This small molecule binds to this protein.
Small molecule (SMILES): CC(=O)N[C@H]1[C@H](O[C@H]2[C@H](O)[C@@H](NC(C)=O)CO[C@@H]2CO)O[C@H](CO)[C@@H](O[C@@H]2O[C@H](CO[C@H]3O[C@H](CO[C@H]4O[C@H](CO)[C@@H](O)[C@H](O)[C@@H]4O)[C@@H](O)[C@H](O[C@H]4O[C@H](CO)[C@@H](O)[C@H](O)[C@@H]4O)[C@@H]3O)[C@@H](O)[C@H](O[C@H]3O[C@H](CO)[C@@H](O)[C@H](O)[C@@H]3O[C@H]3O[C@H](CO)[C@@H](O)[C@H](O)[C@@H]3O[C@H]3O[C@H](CO)[C@@H](O)[C@H](O)[C@@H]3O)[C@@H]2O)[C@@H]1O

Binding-site contacts:
Ligand atom C6 contacts residue THR310 of chain 2.A at 3.6 Å.
Ligand atom O2 contacts residue GLY312 of chain 2.A at 3.1 Å.
Ligand atom N2 contacts residue ASN120 of chain 3.A at 2.8 Å (h-bond).
Ligand atom C1 contacts residue ASN120 of chain 3.A at 1.4 Å.
Ligand atom O6 contacts residue ILE285 of chain 2.A at 2.8 Å (h-bond).
Ligand atom O5 contacts residue GLY312 of chain 2.A at 3.6 Å.
Ligand atom O2 contacts residue ASN249 of chain 2.A at 3.2 Å (h-bond).
Ligand atom C7 contacts residue ASN120 of chain 3.A at 3.5 Å.
Ligand atom O4 contacts residue GLU294 of chain 2.A at 2.9 Å (salt-bridge).
Ligand atom O4 contacts residue ARG247 of chain 2.A at 3.2 Å (salt-bridge).
Ligand atom C4 contacts residue GLU294 of chain 2.A at 3.6 Å.
Ligand atom O2 contacts residue LEU296 of chain 2.A at 3.4 Å.
Ligand atom O5 contacts residue GLN375 of chain 2.A at 3.3 Å (h-bond).
Ligand atom O6 contacts residue ASP250 of chain 2.A at 2.7 Å (salt-bridge).
Ligand atom O3 contacts residue ASP250 of chain 2.A at 3.0 Å (salt-bridge).
Ligand atom C5 contacts residue THR310 of chain 2.A at 3.7 Å.
Ligand atom O5 contacts residue ASN120 of chain 3.A at 2.4 Å (h-bond).
Ligand atom C6 contacts residue LYS308 of chain 2.A at 3.6 Å.
Ligand atom C3 contacts residue GLU294 of chain 2.A at 3.4 Å.
Ligand atom C3 contacts residue GLY312 of chain 2.A at 3.1 Å.
Ligand atom C6 contacts residue ASP250 of chain 2.A at 3.5 Å.
Ligand atom O5 contacts residue GLY374 of chain 2.A at 3.2 Å.
Ligand atom O6 contacts residue GLN375 of chain 2.A at 3.2 Å.
Ligand atom C8 contacts residue ASN119 of chain 3.A at 3.5 Å.
Ligand atom C6 contacts residue ILE285 of chain 2.A at 3.5 Å (hydrophobic).
Ligand atom O4 contacts residue ILE287 of chain 2.A at 3.3 Å.
Ligand atom O6 contacts residue THR310 of chain 2.A at 3.5 Å (h-bond).
Ligand atom O3 contacts residue LEU296 of chain 2.A at 3.6 Å.
Ligand atom O3 contacts residue ARG283 of chain 2.A at 2.9 Å (salt-bridge).
Ligand atom C5 contacts residue ARG283 of chain 2.A at 3.6 Å.
Ligand atom C6 contacts residue GLN311 of chain 2.A at 3.6 Å.
Ligand atom O3 contacts residue GLY312 of chain 2.A at 3.0 Å (h-bond).
Ligand atom O5 contacts residue ASP250 of chain 2.A at 3.5 Å (salt-bridge).
Ligand atom O3 contacts residue GLU294 of chain 2.A at 2.7 Å (salt-bridge).
Ligand atom O3 contacts residue ASN249 of chain 2.A at 2.6 Å (h-bond).
Ligand atom O6 contacts residue LYS308 of chain 2.A at 2.7 Å (salt-bridge).
Ligand atom C6 contacts residue LEU373 of chain 2.A at 3.3 Å (hydrophobic).
Ligand atom O3 contacts residue GLN311 of chain 2.A at 3.3 Å.
Ligand atom C5 contacts residue ASN120 of chain 3.A at 3.6 Å.
Ligand atom C2 contacts residue ASN120 of chain 3.A at 2.4 Å.

Sequence of chain 3.A:
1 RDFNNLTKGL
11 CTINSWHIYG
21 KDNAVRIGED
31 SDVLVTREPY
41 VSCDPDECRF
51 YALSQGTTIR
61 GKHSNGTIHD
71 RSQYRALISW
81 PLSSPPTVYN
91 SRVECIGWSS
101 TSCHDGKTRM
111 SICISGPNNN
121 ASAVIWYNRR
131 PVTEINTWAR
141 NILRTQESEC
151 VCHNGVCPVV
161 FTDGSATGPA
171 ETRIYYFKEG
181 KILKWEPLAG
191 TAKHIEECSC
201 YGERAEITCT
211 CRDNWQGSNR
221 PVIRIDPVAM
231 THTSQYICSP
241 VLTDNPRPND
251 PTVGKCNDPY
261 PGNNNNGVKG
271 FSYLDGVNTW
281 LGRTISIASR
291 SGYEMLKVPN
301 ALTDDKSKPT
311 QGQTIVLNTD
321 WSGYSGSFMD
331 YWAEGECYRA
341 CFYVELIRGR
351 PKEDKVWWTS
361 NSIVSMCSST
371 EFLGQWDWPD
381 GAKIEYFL

Sequence of chain 2.A:
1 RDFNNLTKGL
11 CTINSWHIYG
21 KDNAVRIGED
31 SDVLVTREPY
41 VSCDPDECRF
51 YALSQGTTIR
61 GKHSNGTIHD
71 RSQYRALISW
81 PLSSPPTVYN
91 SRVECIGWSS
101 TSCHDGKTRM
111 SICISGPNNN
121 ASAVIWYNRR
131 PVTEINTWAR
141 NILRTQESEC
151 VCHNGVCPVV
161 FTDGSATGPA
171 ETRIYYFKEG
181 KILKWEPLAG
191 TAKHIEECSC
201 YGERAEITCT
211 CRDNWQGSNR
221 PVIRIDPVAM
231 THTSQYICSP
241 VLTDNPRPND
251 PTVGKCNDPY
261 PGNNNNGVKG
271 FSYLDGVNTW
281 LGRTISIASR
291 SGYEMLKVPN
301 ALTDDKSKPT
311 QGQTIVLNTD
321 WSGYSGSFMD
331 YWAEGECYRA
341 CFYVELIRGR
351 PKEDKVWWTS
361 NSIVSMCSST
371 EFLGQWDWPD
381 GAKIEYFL